Sequence of chain 1.A:
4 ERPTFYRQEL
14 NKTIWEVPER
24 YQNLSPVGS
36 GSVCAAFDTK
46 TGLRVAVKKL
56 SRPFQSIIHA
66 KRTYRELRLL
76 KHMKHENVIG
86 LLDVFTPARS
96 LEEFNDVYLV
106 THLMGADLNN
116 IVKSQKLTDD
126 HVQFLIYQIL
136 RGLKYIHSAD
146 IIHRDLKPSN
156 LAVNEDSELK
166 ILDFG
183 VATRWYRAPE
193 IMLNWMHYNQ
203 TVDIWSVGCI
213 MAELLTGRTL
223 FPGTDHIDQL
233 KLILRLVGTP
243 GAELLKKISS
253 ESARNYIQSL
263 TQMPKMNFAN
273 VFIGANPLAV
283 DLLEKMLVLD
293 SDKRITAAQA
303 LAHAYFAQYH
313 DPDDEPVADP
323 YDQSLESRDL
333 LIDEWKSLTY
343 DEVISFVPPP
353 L

This protein binds this small molecule.
Small molecule (SMILES): Cc1cccc(-n2nc(C(C)(C)C)cc2NC(=O)Nc2ccc(Nc3ccnc4ccc(N)cc34)cc2)c1

Binding-site contacts:
Ligand atom CAH contacts residue HIS107 of chain 1.A at 3.4 Å.
Ligand atom NBK contacts residue ASP168 of chain 1.A at 3.5 Å.
Ligand atom OAF contacts residue ASP168 of chain 1.A at 2.9 Å (salt-bridge).
Ligand atom NAU contacts residue MET109 of chain 1.A at 3.0 Å (h-bond).
Ligand atom CAB contacts residue MET78 of chain 1.A at 3.6 Å (hydrophobic).
Ligand atom CAZ contacts residue GLU71 of chain 1.A at 3.3 Å.
Ligand atom CAN contacts residue LYS53 of chain 1.A at 3.5 Å.
Ligand atom OAF contacts residue ILE84 of chain 1.A at 3.6 Å.
Ligand atom CBA contacts residue GLU71 of chain 1.A at 3.7 Å.
Ligand atom NAV contacts residue ASP168 of chain 1.A at 3.6 Å.
Ligand atom CAS contacts residue ASP168 of chain 1.A at 3.7 Å.
Ligand atom CBB contacts residue VAL30 of chain 1.A at 3.7 Å (hydrophobic).
Ligand atom CAH contacts residue THR106 of chain 1.A at 3.7 Å.
Ligand atom CAM contacts residue ASP168 of chain 1.A at 3.5 Å.
Ligand atom NAY contacts residue PHE169 of chain 1.A at 3.6 Å.
Ligand atom CAL contacts residue LYS53 of chain 1.A at 3.6 Å.
Ligand atom CAG contacts residue GLU71 of chain 1.A at 3.5 Å.
Ligand atom NAU contacts residue ALA51 of chain 1.A at 3.5 Å.
Ligand atom CAK contacts residue MET109 of chain 1.A at 3.5 Å (hydrophobic).
Ligand atom CAP contacts residue VAL30 of chain 1.A at 3.5 Å (hydrophobic).
Ligand atom CAH contacts residue ALA51 of chain 1.A at 3.5 Å (hydrophobic).
Ligand atom OAF contacts residue LEU167 of chain 1.A at 3.4 Å.
Ligand atom CAR contacts residue ASP168 of chain 1.A at 3.7 Å.
Ligand atom CAG contacts residue ARG70 of chain 1.A at 3.5 Å.
Ligand atom CAI contacts residue GLU71 of chain 1.A at 3.6 Å.
Ligand atom CAA contacts residue GLY170 of chain 1.A at 3.3 Å.
Ligand atom CBH contacts residue ASP168 of chain 1.A at 3.7 Å.
Ligand atom CAQ contacts residue MET109 of chain 1.A at 3.6 Å (hydrophobic).
Ligand atom CAZ contacts residue ASP168 of chain 1.A at 3.3 Å.
Ligand atom NAX contacts residue ASP168 of chain 1.A at 3.6 Å.
Ligand atom NAW contacts residue GLU71 of chain 1.A at 2.8 Å (salt-bridge).
Ligand atom CBA contacts residue GLY170 of chain 1.A at 3.7 Å.
Ligand atom NAW contacts residue ASP168 of chain 1.A at 3.7 Å.
Ligand atom CAK contacts residue THR106 of chain 1.A at 3.6 Å.
Ligand atom CAR contacts residue GLU71 of chain 1.A at 3.5 Å.
Ligand atom NAE contacts residue VAL30 of chain 1.A at 3.1 Å (h-bond).
Ligand atom NAX contacts residue GLU71 of chain 1.A at 3.0 Å (salt-bridge).
Ligand atom CAR contacts residue GLY170 of chain 1.A at 3.7 Å.
Ligand atom CAT contacts residue PHE169 of chain 1.A at 3.6 Å (hydrophobic).
Ligand atom CAH contacts residue MET109 of chain 1.A at 2.9 Å (hydrophobic).